Binding-site contacts:
Ligand atom O3P contacts residue SER172 of chain 1.D at 3.4 Å.
Ligand atom O2P contacts residue MG1 of chain 1.P at 3.9 Å.
Ligand atom O2P contacts residue SER172 of chain 1.D at 3.4 Å.
Ligand atom O2 contacts residue MG1 of chain 1.P at 4.4 Å.
Ligand atom C1 contacts residue THR203 of chain 1.D at 3.8 Å.
Ligand atom O3P contacts residue MG1 of chain 1.P at 2.0 Å.
Ligand atom C3 contacts residue HIS200 of chain 1.D at 4.1 Å.
Ligand atom O1 contacts residue ASN205 of chain 1.D at 4.0 Å.
Ligand atom O3P contacts residue SER173 of chain 1.D at 3.6 Å.
Ligand atom O2P contacts residue SER173 of chain 1.D at 3.1 Å (h-bond).
Ligand atom P contacts residue THR174 of chain 1.D at 3.9 Å.
Ligand atom P contacts residue SER172 of chain 1.D at 4.0 Å.
Ligand atom O2P contacts residue NAD1 of chain 1.O at 3.2 Å.
Ligand atom O4P contacts residue ASN339 of chain 1.D at 4.0 Å.
Ligand atom C3 contacts residue NAD1 of chain 1.O at 4.2 Å.
Ligand atom O1P contacts residue HIS200 of chain 1.D at 3.9 Å.
Ligand atom O1 contacts residue NAD1 of chain 1.O at 3.3 Å (h-bond).
Ligand atom O2 contacts residue ARG257 of chain 1.D at 3.2 Å (salt-bridge).
Ligand atom O1P contacts residue MG1 of chain 1.P at 3.0 Å.
Ligand atom C1 contacts residue ARG257 of chain 1.D at 4.0 Å.
Ligand atom C2 contacts residue ARG257 of chain 1.D at 3.9 Å.
Ligand atom O4P contacts residue SER173 of chain 1.D at 2.4 Å (h-bond).
Ligand atom C1 contacts residue NAD1 of chain 1.O at 3.7 Å.
Ligand atom O4P contacts residue THR174 of chain 1.D at 3.9 Å.
Ligand atom O1 contacts residue THR203 of chain 1.D at 4.0 Å.
Ligand atom P contacts residue SER173 of chain 1.D at 3.2 Å.
Ligand atom O1P contacts residue ARG257 of chain 1.D at 4.4 Å.
Ligand atom O3P contacts residue THR174 of chain 1.D at 2.7 Å (h-bond).
Ligand atom P contacts residue MG1 of chain 1.P at 3.1 Å.
Ligand atom O4P contacts residue MG1 of chain 1.P at 4.3 Å.
Ligand atom P contacts residue NAD1 of chain 1.O at 4.3 Å.
Ligand atom C3 contacts residue ARG257 of chain 1.D at 3.9 Å.
Ligand atom O4P contacts residue NAD1 of chain 1.O at 3.9 Å.
Ligand atom O4P contacts residue HIS200 of chain 1.D at 2.6 Å (h-bond).
Ligand atom C1 contacts residue ASN205 of chain 1.D at 3.7 Å.
Ligand atom C3 contacts residue THR203 of chain 1.D at 4.3 Å.
Ligand atom P contacts residue HIS200 of chain 1.D at 3.8 Å.
Ligand atom O3P contacts residue HIS200 of chain 1.D at 4.3 Å.
Ligand atom C2 contacts residue NAD1 of chain 1.O at 3.7 Å.
Ligand atom C3 contacts residue MG1 of chain 1.P at 4.4 Å.

A small-molecule ligand and the protein it binds are described below.
Small molecule (SMILES): O=C[C@H](O)COP(=O)(O)O

Sequence of chain 1.D:
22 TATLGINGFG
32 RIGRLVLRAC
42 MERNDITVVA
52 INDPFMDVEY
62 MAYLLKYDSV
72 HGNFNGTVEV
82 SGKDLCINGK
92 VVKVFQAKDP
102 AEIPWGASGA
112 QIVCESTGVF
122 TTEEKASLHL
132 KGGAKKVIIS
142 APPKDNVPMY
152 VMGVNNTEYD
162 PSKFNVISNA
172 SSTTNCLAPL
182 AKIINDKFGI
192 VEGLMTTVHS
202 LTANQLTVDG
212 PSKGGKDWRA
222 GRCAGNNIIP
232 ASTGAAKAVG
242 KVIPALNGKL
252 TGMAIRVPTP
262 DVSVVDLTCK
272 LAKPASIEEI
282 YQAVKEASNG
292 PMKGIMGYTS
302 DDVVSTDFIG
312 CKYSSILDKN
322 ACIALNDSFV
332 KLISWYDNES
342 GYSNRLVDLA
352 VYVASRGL